Binding-site contacts:
Ligand atom O6 contacts residue ASN123 of chain 1.A at 3.1 Å (h-bond).
Ligand atom O2P contacts residue THR65 of chain 1.A at 3.6 Å (h-bond).
Ligand atom O3P contacts residue GLY404 of chain 2.E at 2.8 Å (h-bond).
Ligand atom C1 contacts residue SER379 of chain 2.E at 3.6 Å.
Ligand atom O2 contacts residue LYS175 of chain 2.E at 2.9 Å (salt-bridge).
Ligand atom O6 contacts residue LYS177 of chain 2.E at 2.8 Å (salt-bridge).
Ligand atom O5 contacts residue LEU335 of chain 2.E at 3.3 Å.
Ligand atom O4P contacts residue HIS327 of chain 2.E at 2.7 Å (h-bond).
Ligand atom C contacts residue GLU60 of chain 1.A at 3.2 Å.
Ligand atom O6 contacts residue GLU60 of chain 1.A at 3.1 Å (salt-bridge).
Ligand atom C contacts residue ASN123 of chain 1.A at 3.5 Å.
Ligand atom O3P contacts residue GLY403 of chain 2.E at 3.6 Å.
Ligand atom O3P contacts residue THR65 of chain 1.A at 2.6 Å (h-bond).
Ligand atom O4P contacts residue SER379 of chain 2.E at 3.5 Å (h-bond).
Ligand atom O5P contacts residue ARG295 of chain 2.E at 2.9 Å (salt-bridge).
Ligand atom C5 contacts residue ASN123 of chain 1.A at 3.5 Å.
Ligand atom O3P contacts residue LYS175 of chain 2.E at 3.4 Å.
Ligand atom O2P contacts residue GLY380 of chain 2.E at 3.3 Å.
Ligand atom O6 contacts residue LYS175 of chain 2.E at 3.4 Å (salt-bridge).
Ligand atom O1 contacts residue LYS334 of chain 2.E at 3.6 Å.
Ligand atom O7 contacts residue LYS334 of chain 2.E at 3.0 Å (salt-bridge).
Ligand atom C3 contacts residue GLU204 of chain 2.E at 3.6 Å.
Ligand atom O4 contacts residue SER379 of chain 2.E at 3.1 Å (h-bond).
Ligand atom O2 contacts residue ASP203 of chain 2.E at 2.9 Å (salt-bridge).
Ligand atom P1 contacts residue THR65 of chain 1.A at 3.4 Å.
Ligand atom O3 contacts residue HIS327 of chain 2.E at 3.4 Å.
Ligand atom O1 contacts residue LYS175 of chain 2.E at 3.1 Å (salt-bridge).
Ligand atom O4 contacts residue GLY380 of chain 2.E at 3.5 Å (h-bond).
Ligand atom O7 contacts residue GLU60 of chain 1.A at 2.6 Å (salt-bridge).
Ligand atom O2P contacts residue GLY381 of chain 2.E at 2.8 Å (h-bond).
Ligand atom O6P contacts residue HIS327 of chain 2.E at 3.5 Å.
Ligand atom O1P contacts residue GLY403 of chain 2.E at 2.9 Å (h-bond).
Ligand atom O6P contacts residue ARG295 of chain 2.E at 2.9 Å (salt-bridge).
Ligand atom C contacts residue LYS175 of chain 2.E at 3.6 Å.
Ligand atom O3 contacts residue SER379 of chain 2.E at 2.9 Å (h-bond).
Ligand atom O2P contacts residue TRP66 of chain 1.A at 3.3 Å.
Ligand atom O2P contacts residue LYS334 of chain 2.E at 2.8 Å (salt-bridge).
Ligand atom O5P contacts residue LEU335 of chain 2.E at 3.5 Å.
Ligand atom P1 contacts residue LYS334 of chain 2.E at 3.6 Å.
Ligand atom C2 contacts residue LYS175 of chain 2.E at 3.6 Å.

The protein below binds the small molecule below.
Small molecule (SMILES): O=C(O)[C@@](O)(COP(=O)(O)O)[C@H](O)[C@H](O)COP(=O)(O)O

Sequence of chain 2.E:
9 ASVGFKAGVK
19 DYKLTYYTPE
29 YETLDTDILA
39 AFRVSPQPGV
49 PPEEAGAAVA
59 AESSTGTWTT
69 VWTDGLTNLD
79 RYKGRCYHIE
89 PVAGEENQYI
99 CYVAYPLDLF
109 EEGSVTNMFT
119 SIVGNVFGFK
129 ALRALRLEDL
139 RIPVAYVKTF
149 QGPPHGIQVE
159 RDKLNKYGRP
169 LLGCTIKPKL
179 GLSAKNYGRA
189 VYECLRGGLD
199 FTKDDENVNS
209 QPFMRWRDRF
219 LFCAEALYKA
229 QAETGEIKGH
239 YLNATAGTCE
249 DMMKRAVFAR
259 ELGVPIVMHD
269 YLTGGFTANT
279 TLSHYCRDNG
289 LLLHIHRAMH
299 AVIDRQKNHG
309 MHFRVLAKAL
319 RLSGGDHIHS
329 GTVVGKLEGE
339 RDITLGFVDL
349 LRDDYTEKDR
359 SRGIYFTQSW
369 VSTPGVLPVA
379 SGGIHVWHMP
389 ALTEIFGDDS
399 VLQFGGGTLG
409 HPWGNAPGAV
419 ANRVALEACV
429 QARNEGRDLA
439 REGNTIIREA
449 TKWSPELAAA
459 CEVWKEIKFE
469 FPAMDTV

Sequence of chain 1.A:
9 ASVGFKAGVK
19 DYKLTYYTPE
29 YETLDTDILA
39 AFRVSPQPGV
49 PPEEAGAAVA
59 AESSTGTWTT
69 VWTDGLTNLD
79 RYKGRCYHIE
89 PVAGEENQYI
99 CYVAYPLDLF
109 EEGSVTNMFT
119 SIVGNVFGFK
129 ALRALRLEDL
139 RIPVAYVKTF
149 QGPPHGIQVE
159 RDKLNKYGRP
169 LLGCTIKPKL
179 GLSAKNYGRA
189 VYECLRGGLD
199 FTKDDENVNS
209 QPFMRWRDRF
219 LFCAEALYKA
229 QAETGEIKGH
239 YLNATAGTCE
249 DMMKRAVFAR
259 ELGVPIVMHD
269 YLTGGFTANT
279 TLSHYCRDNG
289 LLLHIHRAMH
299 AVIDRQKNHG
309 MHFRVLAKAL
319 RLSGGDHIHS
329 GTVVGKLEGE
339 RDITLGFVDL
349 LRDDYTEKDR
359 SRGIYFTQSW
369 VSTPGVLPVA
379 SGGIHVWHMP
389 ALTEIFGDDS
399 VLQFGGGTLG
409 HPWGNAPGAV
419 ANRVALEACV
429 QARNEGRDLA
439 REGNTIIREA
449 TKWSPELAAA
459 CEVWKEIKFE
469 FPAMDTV